Sequence of chain 1.A:
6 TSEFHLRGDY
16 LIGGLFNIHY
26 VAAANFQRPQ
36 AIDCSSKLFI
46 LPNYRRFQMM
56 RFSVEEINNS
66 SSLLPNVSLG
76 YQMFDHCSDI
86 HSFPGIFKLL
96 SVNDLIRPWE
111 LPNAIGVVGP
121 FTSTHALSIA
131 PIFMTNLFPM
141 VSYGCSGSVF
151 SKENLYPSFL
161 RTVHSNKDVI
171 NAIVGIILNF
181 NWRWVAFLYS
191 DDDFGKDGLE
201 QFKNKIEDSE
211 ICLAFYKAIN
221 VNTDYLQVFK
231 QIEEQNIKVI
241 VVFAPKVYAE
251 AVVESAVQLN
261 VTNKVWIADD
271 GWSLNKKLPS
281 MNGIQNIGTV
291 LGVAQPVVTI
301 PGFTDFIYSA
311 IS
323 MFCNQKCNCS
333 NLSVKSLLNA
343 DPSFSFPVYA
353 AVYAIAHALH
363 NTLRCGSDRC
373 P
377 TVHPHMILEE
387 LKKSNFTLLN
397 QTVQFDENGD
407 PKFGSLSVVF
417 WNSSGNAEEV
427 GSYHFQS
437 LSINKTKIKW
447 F

The small molecule below binds the protein below.
Small molecule (SMILES): CC(=O)N[C@@H]1[C@@H](O)[C@H](O)[C@@H](CO)O[C@H]1O

Binding-site contacts:
Ligand atom O6 contacts residue ASN260 of chain 1.A at 4.5 Å.
Ligand atom C7 contacts residue LEU259 of chain 1.A at 4.1 Å (hydrophobic).
Ligand atom C8 contacts residue GLU233 of chain 1.A at 4.2 Å.
Ligand atom O7 contacts residue ASN260 of chain 1.A at 4.3 Å.
Ligand atom C5 contacts residue ASN260 of chain 1.A at 3.6 Å.
Ligand atom C3 contacts residue ASN260 of chain 1.A at 3.9 Å.
Ligand atom C7 contacts residue ASN260 of chain 1.A at 3.8 Å.
Ligand atom O7 contacts residue GLU233 of chain 1.A at 4.0 Å.
Ligand atom O5 contacts residue ASN260 of chain 1.A at 2.3 Å (h-bond).
Ligand atom C8 contacts residue ASN260 of chain 1.A at 3.9 Å.
Ligand atom N2 contacts residue LEU259 of chain 1.A at 4.0 Å.
Ligand atom C1 contacts residue ASN260 of chain 1.A at 1.4 Å.
Ligand atom N2 contacts residue ASN260 of chain 1.A at 3.1 Å (h-bond).
Ligand atom O7 contacts residue LEU259 of chain 1.A at 3.9 Å.
Ligand atom C4 contacts residue ASN260 of chain 1.A at 4.2 Å.
Ligand atom C2 contacts residue ASN260 of chain 1.A at 2.5 Å.